Sequence of chain 1.S:
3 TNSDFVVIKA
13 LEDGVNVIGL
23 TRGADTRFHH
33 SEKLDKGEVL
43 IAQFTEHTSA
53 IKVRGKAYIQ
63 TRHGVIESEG

Binding-site contacts:
Ligand atom N contacts residue GLY25 of chain 1.S at 2.8 Å (h-bond).
Ligand atom CA contacts residue THR28 of chain 1.S at 3.3 Å.
Ligand atom CD1 contacts residue THR47 of chain 1.R at 3.8 Å.
Ligand atom CE2 contacts residue ALA44 of chain 1.R at 3.9 Å (hydrophobic).
Ligand atom OXT contacts residue GLY25 of chain 1.S at 4.0 Å.
Ligand atom CZ3 contacts residue GLY21 of chain 1.R at 3.7 Å.
Ligand atom C contacts residue THR47 of chain 1.R at 3.5 Å.
Ligand atom CA contacts residue THR23 of chain 1.S at 3.8 Å.
Ligand atom CB contacts residue SER51 of chain 1.S at 3.4 Å.
Ligand atom CZ3 contacts residue HIS32 of chain 1.R at 4.0 Å.
Ligand atom CE3 contacts residue HIS32 of chain 1.R at 4.0 Å.
Ligand atom O contacts residue SER51 of chain 1.S at 2.9 Å (h-bond).
Ligand atom CZ2 contacts residue THR50 of chain 1.R at 3.9 Å.
Ligand atom C contacts residue SER51 of chain 1.S at 3.5 Å.
Ligand atom N contacts residue THR23 of chain 1.S at 2.9 Å (h-bond).
Ligand atom OXT contacts residue HIS31 of chain 1.R at 4.0 Å.
Ligand atom O contacts residue THR47 of chain 1.R at 3.7 Å.
Ligand atom N contacts residue ARG24 of chain 1.S at 4.0 Å.
Ligand atom CA contacts residue SER51 of chain 1.S at 3.9 Å.
Ligand atom CZ2 contacts residue ILE53 of chain 1.R at 4.0 Å (hydrophobic).
Ligand atom NE1 contacts residue GLN45 of chain 1.R at 2.8 Å (h-bond).
Ligand atom CE3 contacts residue HIS31 of chain 1.R at 4.0 Å.
Ligand atom O contacts residue GLY25 of chain 1.S at 2.9 Å (h-bond).
Ligand atom NE1 contacts residue ALA44 of chain 1.R at 3.7 Å.
Ligand atom CD1 contacts residue GLN45 of chain 1.R at 3.5 Å.
Ligand atom O contacts residue ARG24 of chain 1.S at 3.5 Å.
Ligand atom C contacts residue GLY25 of chain 1.S at 3.5 Å.
Ligand atom CD1 contacts residue SER51 of chain 1.S at 3.6 Å.
Ligand atom CB contacts residue THR23 of chain 1.S at 3.8 Å.
Ligand atom CG contacts residue SER51 of chain 1.S at 3.9 Å.
Ligand atom CH2 contacts residue GLY21 of chain 1.R at 3.5 Å.
Ligand atom OXT contacts residue THR50 of chain 1.R at 3.0 Å (h-bond).
Ligand atom CB contacts residue THR28 of chain 1.S at 3.7 Å.
Ligand atom OXT contacts residue HIS49 of chain 1.R at 3.8 Å.
Ligand atom OXT contacts residue THR47 of chain 1.R at 2.5 Å (h-bond).
Ligand atom CE2 contacts residue GLN45 of chain 1.R at 4.0 Å.
Ligand atom N contacts residue THR28 of chain 1.S at 2.9 Å (h-bond).
Ligand atom CZ2 contacts residue ALA44 of chain 1.R at 3.9 Å (hydrophobic).
Ligand atom CA contacts residue GLY25 of chain 1.S at 3.5 Å.
Ligand atom N contacts residue ASP27 of chain 1.S at 3.0 Å (salt-bridge).

This small molecule binds to this protein.
Small molecule (SMILES): N[C@@H](Cc1c[nH]c2ccccc12)C(=O)O

Sequence of chain 1.R:
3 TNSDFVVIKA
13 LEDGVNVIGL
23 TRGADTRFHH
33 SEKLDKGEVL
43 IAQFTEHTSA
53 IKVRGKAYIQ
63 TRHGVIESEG